Sequence of chain 1.A:
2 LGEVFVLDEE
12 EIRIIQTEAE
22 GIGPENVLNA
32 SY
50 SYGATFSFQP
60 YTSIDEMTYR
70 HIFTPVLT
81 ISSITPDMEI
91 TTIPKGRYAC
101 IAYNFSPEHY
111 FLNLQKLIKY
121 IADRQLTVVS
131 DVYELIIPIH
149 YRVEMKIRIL

A protein and the small-molecule ligand that binds it are described below.
Small molecule (SMILES): c1ccc([P+](c2ccccc2)(c2ccccc2)c2ccccc2)cc1

Binding-site contacts:
Ligand atom C1C contacts residue TYR51 of chain 1.A at 4.0 Å (hydrophobic).
Ligand atom C6B contacts residue VAL28 of chain 1.A at 4.2 Å (hydrophobic).
Ligand atom C4D contacts residue TYR68 of chain 1.A at 3.5 Å (hydrophobic).
Ligand atom C5C contacts residue TYR51 of chain 1.A at 3.2 Å (hydrophobic).
Ligand atom C1A contacts residue VAL28 of chain 1.A at 4.0 Å (hydrophobic).
Ligand atom C5D contacts residue TYR51 of chain 1.A at 4.4 Å (hydrophobic).
Ligand atom C1D contacts residue TYR51 of chain 1.A at 3.6 Å (hydrophobic).
Ligand atom C4B contacts residue GLU21 of chain 1.A at 4.2 Å.
Ligand atom C3D contacts residue GLU134 of chain 1.A at 4.2 Å.
Ligand atom C4D contacts residue GLY52 of chain 1.A at 4.3 Å.
Ligand atom C3D contacts residue TYR51 of chain 1.A at 3.4 Å (hydrophobic).
Ligand atom C6D contacts residue VAL28 of chain 1.A at 3.7 Å (hydrophobic).
Ligand atom C6D contacts residue TYR68 of chain 1.A at 4.2 Å (hydrophobic).
Ligand atom C4D contacts residue ALA53 of chain 1.A at 3.9 Å (hydrophobic).
Ligand atom C4D contacts residue ILE136 of chain 1.A at 3.9 Å (hydrophobic).
Ligand atom C5D contacts residue GLU134 of chain 1.A at 4.0 Å.
Ligand atom P contacts residue TYR51 of chain 1.A at 4.3 Å.
Ligand atom C5D contacts residue TYR68 of chain 1.A at 3.4 Å (hydrophobic).
Ligand atom C6A contacts residue TYR51 of chain 1.A at 3.6 Å (hydrophobic).
Ligand atom C5A contacts residue TYR51 of chain 1.A at 3.8 Å (hydrophobic).
Ligand atom C2D contacts residue GLY52 of chain 1.A at 3.5 Å.
Ligand atom C4A contacts residue VAL28 of chain 1.A at 4.0 Å (hydrophobic).
Ligand atom C3D contacts residue ALA53 of chain 1.A at 3.5 Å (hydrophobic).
Ligand atom C2A contacts residue VAL28 of chain 1.A at 4.0 Å (hydrophobic).
Ligand atom C3D contacts residue GLY52 of chain 1.A at 3.1 Å.
Ligand atom C2C contacts residue ILE71 of chain 1.A at 4.2 Å (hydrophobic).
Ligand atom C3A contacts residue VAL28 of chain 1.A at 4.0 Å (hydrophobic).
Ligand atom C2D contacts residue TYR51 of chain 1.A at 3.0 Å (hydrophobic).
Ligand atom C5D contacts residue VAL28 of chain 1.A at 4.0 Å (hydrophobic).
Ligand atom C4D contacts residue GLU134 of chain 1.A at 3.2 Å.
Ligand atom C5A contacts residue VAL28 of chain 1.A at 3.9 Å (hydrophobic).
Ligand atom C6C contacts residue TYR51 of chain 1.A at 3.3 Å (hydrophobic).
Ligand atom C4C contacts residue TYR51 of chain 1.A at 3.8 Å (hydrophobic).
Ligand atom C6A contacts residue VAL28 of chain 1.A at 3.9 Å (hydrophobic).
Ligand atom C4B contacts residue ILE23 of chain 1.A at 4.2 Å (hydrophobic).
Ligand atom C6D contacts residue TYR51 of chain 1.A at 4.2 Å (hydrophobic).
Ligand atom C5B contacts residue ILE23 of chain 1.A at 3.5 Å (hydrophobic).
Ligand atom C2D contacts residue ILE71 of chain 1.A at 4.0 Å (hydrophobic).
Ligand atom C4D contacts residue TYR51 of chain 1.A at 4.1 Å (hydrophobic).
Ligand atom C3D contacts residue ILE136 of chain 1.A at 3.9 Å (hydrophobic).